Binding-site contacts:
Ligand atom NE2 contacts residue SER144 of chain 1.C at 2.9 Å (h-bond).
Ligand atom O contacts residue LEU27 of chain 1.C at 3.7 Å.
Ligand atom O contacts residue GLN189 of chain 1.C at 2.4 Å (h-bond).
Ligand atom CD2 contacts residue HIS41 of chain 1.C at 3.3 Å.
Ligand atom CD1 contacts residue GLN189 of chain 1.C at 3.2 Å.
Ligand atom O contacts residue HIS41 of chain 1.C at 3.7 Å.
Ligand atom CD contacts residue ASN142 of chain 1.C at 3.5 Å.
Ligand atom NE2 contacts residue PHE140 of chain 1.C at 3.4 Å.
Ligand atom CE1 contacts residue THR190 of chain 1.C at 3.2 Å.
Ligand atom OE2 contacts residue ASN142 of chain 1.C at 3.3 Å (h-bond).
Ligand atom OE1 contacts residue ASN142 of chain 1.C at 3.2 Å (h-bond).
Ligand atom OE1 contacts residue LEU141 of chain 1.C at 3.6 Å.
Ligand atom CB contacts residue THR190 of chain 1.C at 3.3 Å.
Ligand atom CH3 contacts residue GLU166 of chain 1.C at 3.4 Å.
Ligand atom OE2 contacts residue LEU141 of chain 1.C at 3.5 Å.
Ligand atom CB contacts residue THR26 of chain 1.C at 3.5 Å.
Ligand atom NE2 contacts residue LEU141 of chain 1.C at 3.3 Å (h-bond).
Ligand atom CG contacts residue THR190 of chain 1.C at 2.9 Å.
Ligand atom N contacts residue GLU166 of chain 1.C at 2.9 Å (salt-bridge).
Ligand atom CD contacts residue HIS163 of chain 1.C at 3.6 Å.
Ligand atom OE1 contacts residue ASN142 of chain 1.C at 2.8 Å (h-bond).
Ligand atom C contacts residue GLU166 of chain 1.C at 3.6 Å.
Ligand atom C contacts residue ASN142 of chain 1.C at 2.9 Å.
Ligand atom CD1 contacts residue ASP187 of chain 1.C at 3.4 Å.
Ligand atom NE2 contacts residue HIS163 of chain 1.C at 2.9 Å (h-bond).
Ligand atom C contacts residue GLN189 of chain 1.C at 3.4 Å.
Ligand atom CG contacts residue THR26 of chain 1.C at 3.6 Å.
Ligand atom CD2 contacts residue THR190 of chain 1.C at 3.6 Å.
Ligand atom O contacts residue ASN142 of chain 1.C at 3.6 Å.
Ligand atom N contacts residue ASN142 of chain 1.C at 3.6 Å (h-bond).
Ligand atom CG contacts residue HIS163 of chain 1.C at 3.5 Å.
Ligand atom CG2 contacts residue GLN189 of chain 1.C at 2.9 Å.
Ligand atom CD1 contacts residue ARG188 of chain 1.C at 2.9 Å.
Ligand atom CD1 contacts residue THR190 of chain 1.C at 2.6 Å.
Ligand atom CD contacts residue SER144 of chain 1.C at 3.6 Å.
Ligand atom N contacts residue GLY143 of chain 1.C at 3.7 Å.
Ligand atom CG contacts residue ASN142 of chain 1.C at 3.4 Å.
Ligand atom CB contacts residue CYS145 of chain 1.C at 3.6 Å (hydrophobic).
Ligand atom CE1 contacts residue ALA191 of chain 1.C at 3.5 Å (hydrophobic).
Ligand atom CD contacts residue LEU141 of chain 1.C at 3.5 Å (hydrophobic).

A protein and the small-molecule ligand that binds it are described below.
Small molecule (SMILES): CC(C)C[C@H](NC(=O)[C@@H](Cc1ccc(O)cc1)NC(=O)C[Se]C[C@H](NC(=O)[C@@H](N)CCC(=O)O)C(N)=O)C(=O)N[C@@H](CCC(N)=O)C(=O)N[C@@H](Cc1ccc(O)cc1)C(=O)N[C@@H](C)C(=O)N[C@H](C=O)C(C)C

Sequence of chain 1.C:
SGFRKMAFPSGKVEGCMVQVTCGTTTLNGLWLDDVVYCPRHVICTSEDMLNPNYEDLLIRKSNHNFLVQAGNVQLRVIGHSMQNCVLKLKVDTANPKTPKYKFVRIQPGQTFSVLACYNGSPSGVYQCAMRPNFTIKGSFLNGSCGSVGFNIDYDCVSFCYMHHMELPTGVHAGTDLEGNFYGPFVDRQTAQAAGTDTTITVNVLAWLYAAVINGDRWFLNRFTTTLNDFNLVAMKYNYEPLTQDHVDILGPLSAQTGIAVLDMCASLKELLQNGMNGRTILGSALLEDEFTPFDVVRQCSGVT